Binding-site contacts:
Ligand atom O10 contacts residue GLU81 of chain 5.A at 4.2 Å.
Ligand atom O13 contacts residue HIS61 of chain 5.A at 3.6 Å.
Ligand atom O13 contacts residue MN1 of chain 5.C at 2.1 Å.
Ligand atom O15 contacts residue GLU120 of chain 5.A at 2.8 Å (salt-bridge).
Ligand atom C04 contacts residue TYR44 of chain 5.A at 3.8 Å (hydrophobic).
Ligand atom C12 contacts residue MN1 of chain 5.C at 3.0 Å.
Ligand atom C12 contacts residue GLU120 of chain 5.A at 3.4 Å.
Ligand atom C12 contacts residue MN1 of chain 5.B at 3.0 Å.
Ligand atom C01 contacts residue MET41 of chain 5.A at 4.2 Å (hydrophobic).
Ligand atom F26 contacts residue ILE58 of chain 5.A at 3.9 Å.
Ligand atom C05 contacts residue TYR44 of chain 5.A at 4.0 Å (hydrophobic).
Ligand atom C14 contacts residue MN1 of chain 5.B at 2.7 Å.
Ligand atom N16 contacts residue MN1 of chain 5.B at 4.1 Å.
Ligand atom O15 contacts residue ILE121 of chain 5.A at 2.8 Å (h-bond).
Ligand atom F28 contacts residue ILE58 of chain 5.A at 3.7 Å.
Ligand atom O13 contacts residue MN1 of chain 5.B at 2.5 Å.
Ligand atom C07 contacts residue TYR44 of chain 5.A at 3.6 Å (hydrophobic).
Ligand atom O15 contacts residue MN1 of chain 5.B at 1.9 Å.
Ligand atom O13 contacts residue GLU120 of chain 5.A at 3.0 Å (salt-bridge).
Ligand atom C01 contacts residue ALA40 of chain 5.A at 4.1 Å (hydrophobic).
Ligand atom O02 contacts residue GLU46 of chain 5.A at 3.9 Å.
Ligand atom C12 contacts residue HIS61 of chain 5.A at 3.8 Å.
Ligand atom O10 contacts residue MN1 of chain 5.C at 2.6 Å.
Ligand atom C06 contacts residue TYR44 of chain 5.A at 3.3 Å (hydrophobic).
Ligand atom O15 contacts residue ASP109 of chain 5.A at 3.8 Å.
Ligand atom C09 contacts residue MN1 of chain 5.C at 3.1 Å.
Ligand atom C14 contacts residue HIS61 of chain 5.A at 3.4 Å.
Ligand atom N16 contacts residue TYR131 of chain 5.A at 4.0 Å.
Ligand atom C11 contacts residue MN1 of chain 5.C at 3.4 Å.
Ligand atom O13 contacts residue ASP109 of chain 5.A at 2.5 Å (salt-bridge).
Ligand atom F28 contacts residue ALA57 of chain 5.A at 3.4 Å.
Ligand atom O15 contacts residue HIS61 of chain 5.A at 2.8 Å (h-bond).
Ligand atom N31 contacts residue GLU46 of chain 5.A at 4.2 Å.
Ligand atom N08 contacts residue MN1 of chain 5.C at 4.1 Å.
Ligand atom C14 contacts residue ILE121 of chain 5.A at 3.9 Å (hydrophobic).
Ligand atom O13 contacts residue GLU81 of chain 5.A at 4.0 Å.
Ligand atom C14 contacts residue GLU120 of chain 5.A at 3.2 Å.
Ligand atom F27 contacts residue HIS61 of chain 5.A at 4.2 Å.
Ligand atom O10 contacts residue LEU107 of chain 5.A at 3.6 Å.
Ligand atom C12 contacts residue ASP109 of chain 5.A at 3.8 Å.

Sequence of chain 5.A:
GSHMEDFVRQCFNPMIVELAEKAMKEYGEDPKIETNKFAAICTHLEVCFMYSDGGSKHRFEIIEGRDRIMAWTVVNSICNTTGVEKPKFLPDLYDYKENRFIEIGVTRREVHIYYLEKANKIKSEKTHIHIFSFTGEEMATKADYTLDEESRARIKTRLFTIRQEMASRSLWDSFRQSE

A protein and the small-molecule ligand that binds it are described below.
Small molecule (SMILES): COc1cc(CCNC(=O)c2[nH]c(-c3ccccc3C(F)(F)F)nc(=O)c2O)ccn1